Sequence of chain 1.A:
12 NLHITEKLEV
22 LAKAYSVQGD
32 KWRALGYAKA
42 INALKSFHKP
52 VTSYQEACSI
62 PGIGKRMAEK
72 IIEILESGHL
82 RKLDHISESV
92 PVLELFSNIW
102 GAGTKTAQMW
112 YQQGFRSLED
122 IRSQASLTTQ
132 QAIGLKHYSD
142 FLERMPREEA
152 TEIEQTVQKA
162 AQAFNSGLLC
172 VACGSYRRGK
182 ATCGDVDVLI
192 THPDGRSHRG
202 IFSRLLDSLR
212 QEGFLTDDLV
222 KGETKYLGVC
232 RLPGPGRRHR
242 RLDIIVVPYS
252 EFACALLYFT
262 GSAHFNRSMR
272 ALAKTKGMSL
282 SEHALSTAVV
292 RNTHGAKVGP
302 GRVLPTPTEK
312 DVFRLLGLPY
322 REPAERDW

Binding-site contacts:
Ligand atom C2 contacts residue TRP33 of chain 1.A at 3.4 Å (hydrophobic).
Ligand atom C4' contacts residue GLY63 of chain 1.A at 3.5 Å.
Ligand atom O4' contacts residue ARG34 of chain 1.A at 3.4 Å.
Ligand atom OP2 contacts residue ARG67 of chain 1.A at 2.9 Å (salt-bridge).
Ligand atom P contacts residue LYS71 of chain 1.A at 3.6 Å.
Ligand atom OP2 contacts residue ARG34 of chain 1.A at 2.6 Å (salt-bridge).
Ligand atom OP1 contacts residue LYS83 of chain 1.A at 3.8 Å.
Ligand atom OP1 contacts residue MET68 of chain 1.A at 2.9 Å (h-bond).
Ligand atom OP3 contacts residue ARG67 of chain 1.A at 2.6 Å (salt-bridge).
Ligand atom OP1 contacts residue GLY65 of chain 1.A at 2.9 Å (h-bond).
Ligand atom OP1 contacts residue TYR26 of chain 1.A at 2.8 Å (h-bond).
Ligand atom O3' contacts residue MET68 of chain 1.A at 3.3 Å.
Ligand atom P contacts residue TYR38 of chain 1.A at 3.4 Å.
Ligand atom OP2 contacts residue ARG67 of chain 1.A at 3.4 Å.
Ligand atom O4' contacts residue TYR38 of chain 1.A at 3.8 Å.
Ligand atom P contacts residue ARG34 of chain 1.A at 3.8 Å.
Ligand atom C5' contacts residue GLY63 of chain 1.A at 3.7 Å.
Ligand atom OP3 contacts residue LYS71 of chain 1.A at 2.5 Å (salt-bridge).
Ligand atom C4 contacts residue TRP33 of chain 1.A at 3.6 Å (hydrophobic).
Ligand atom N3 contacts residue TRP33 of chain 1.A at 3.4 Å (h-bond).
Ligand atom O3' contacts residue ARG67 of chain 1.A at 3.8 Å.
Ligand atom OP1 contacts residue ARG67 of chain 1.A at 3.5 Å (salt-bridge).
Ligand atom N3 contacts residue GLY37 of chain 1.A at 3.3 Å.
Ligand atom O5' contacts residue TYR38 of chain 1.A at 3.2 Å (h-bond).
Ligand atom N9 contacts residue ARG34 of chain 1.A at 3.7 Å.
Ligand atom OP2 contacts residue ILE64 of chain 1.A at 3.8 Å.
Ligand atom C5' contacts residue ARG34 of chain 1.A at 3.7 Å.
Ligand atom O6 contacts residue TRP33 of chain 1.A at 3.5 Å.
Ligand atom N1 contacts residue TRP33 of chain 1.A at 3.6 Å.
Ligand atom OP2 contacts residue GLY65 of chain 1.A at 3.8 Å.
Ligand atom C6 contacts residue TRP33 of chain 1.A at 3.7 Å (hydrophobic).
Ligand atom O3' contacts residue GLY63 of chain 1.A at 3.5 Å.
Ligand atom OP1 contacts residue ILE64 of chain 1.A at 3.6 Å.
Ligand atom OP1 contacts residue GLY63 of chain 1.A at 2.9 Å (h-bond).
Ligand atom OP1 contacts residue TYR38 of chain 1.A at 2.6 Å (h-bond).
Ligand atom OP1 contacts residue PRO62 of chain 1.A at 3.6 Å.
Ligand atom O3' contacts residue ILE64 of chain 1.A at 3.5 Å (h-bond).
Ligand atom C8 contacts residue ARG34 of chain 1.A at 3.7 Å.
Ligand atom O5' contacts residue LYS71 of chain 1.A at 3.5 Å.
Ligand atom P contacts residue ARG67 of chain 1.A at 3.4 Å.

The protein below binds the small molecule below.
Small molecule (SMILES): Nc1ccn([C@H]2C[C@H](O[P](=O)(O)OC[C@H]3O[C@@H](n4cnc5c(=O)nc(N)[nH]c54)C[C@@H]3O)[C@@H](CO[P](=O)(O)O[C@H]3C[C@H](n4ccc(N)nc4=O)O[C@@H]3CO[P](=O)(O)O[C@H]3C[C@H](n4cnc5c(=O)nc(N)[nH]c54)O[C@@H]3COP(=O)(O)O)O2)c(=O)n1